The small molecule below binds the protein below.
Small molecule (SMILES): O=P(O)(O)OC[C@@H](O)CO

Binding-site contacts:
Ligand atom C3 contacts residue ASN145 of chain 1.A at 4.0 Å.
Ligand atom O2P contacts residue THR89 of chain 1.A at 2.6 Å (h-bond).
Ligand atom O2P contacts residue HIS271 of chain 1.A at 3.2 Å (h-bond).
Ligand atom O2 contacts residue HIS139 of chain 1.A at 2.7 Å (h-bond).
Ligand atom C2 contacts residue HIS139 of chain 1.A at 4.1 Å.
Ligand atom O2P contacts residue MN1 of chain 1.C at 2.3 Å.
Ligand atom O4P contacts residue HIS209 of chain 1.A at 2.9 Å (h-bond).
Ligand atom C1 contacts residue HIS209 of chain 1.A at 3.4 Å.
Ligand atom O2P contacts residue HIS209 of chain 1.A at 3.5 Å (h-bond).
Ligand atom O2 contacts residue ARG148 of chain 1.A at 3.4 Å (salt-bridge).
Ligand atom O3P contacts residue MN1 of chain 1.C at 4.1 Å.
Ligand atom C3 contacts residue MET206 of chain 1.A at 3.9 Å (hydrophobic).
Ligand atom O3 contacts residue ILE204 of chain 1.A at 4.2 Å.
Ligand atom O3 contacts residue HIS139 of chain 1.A at 3.5 Å.
Ligand atom O2P contacts residue GLY87 of chain 1.A at 3.8 Å.
Ligand atom C1 contacts residue THR89 of chain 1.A at 3.7 Å.
Ligand atom O1P contacts residue THR89 of chain 1.A at 2.6 Å (h-bond).
Ligand atom C3 contacts residue HIS139 of chain 1.A at 3.4 Å.
Ligand atom O1P contacts residue HIS209 of chain 1.A at 4.0 Å.
Ligand atom O3 contacts residue THR89 of chain 1.A at 3.7 Å.
Ligand atom O2 contacts residue ASN145 of chain 1.A at 3.0 Å (h-bond).
Ligand atom O2 contacts residue ALA141 of chain 1.A at 4.0 Å.
Ligand atom O1P contacts residue PHE146 of chain 1.A at 3.8 Å.
Ligand atom O3 contacts residue ARG148 of chain 1.A at 2.9 Å (salt-bridge).
Ligand atom P contacts residue GLY88 of chain 1.A at 4.2 Å.
Ligand atom P contacts residue THR89 of chain 1.A at 2.8 Å.
Ligand atom C2 contacts residue PHE146 of chain 1.A at 3.9 Å (hydrophobic).
Ligand atom O3P contacts residue THR89 of chain 1.A at 3.0 Å (h-bond).
Ligand atom O3P contacts residue GLY87 of chain 1.A at 3.5 Å.
Ligand atom P contacts residue MN1 of chain 1.C at 3.5 Å.
Ligand atom P contacts residue HIS209 of chain 1.A at 3.6 Å.
Ligand atom C1 contacts residue PHE146 of chain 1.A at 4.2 Å (hydrophobic).
Ligand atom C1 contacts residue GLU47 of chain 1.A at 4.2 Å.
Ligand atom C2 contacts residue ARG148 of chain 1.A at 3.9 Å.
Ligand atom O2P contacts residue GLU47 of chain 1.A at 3.3 Å (salt-bridge).
Ligand atom O1P contacts residue MN1 of chain 1.C at 4.0 Å.
Ligand atom O3P contacts residue GLY88 of chain 1.A at 2.9 Å (h-bond).
Ligand atom P contacts residue GLY87 of chain 1.A at 4.1 Å.
Ligand atom C3 contacts residue ARG148 of chain 1.A at 4.2 Å.
Ligand atom O1P contacts residue GLU47 of chain 1.A at 4.1 Å.

Sequence of chain 1.A:
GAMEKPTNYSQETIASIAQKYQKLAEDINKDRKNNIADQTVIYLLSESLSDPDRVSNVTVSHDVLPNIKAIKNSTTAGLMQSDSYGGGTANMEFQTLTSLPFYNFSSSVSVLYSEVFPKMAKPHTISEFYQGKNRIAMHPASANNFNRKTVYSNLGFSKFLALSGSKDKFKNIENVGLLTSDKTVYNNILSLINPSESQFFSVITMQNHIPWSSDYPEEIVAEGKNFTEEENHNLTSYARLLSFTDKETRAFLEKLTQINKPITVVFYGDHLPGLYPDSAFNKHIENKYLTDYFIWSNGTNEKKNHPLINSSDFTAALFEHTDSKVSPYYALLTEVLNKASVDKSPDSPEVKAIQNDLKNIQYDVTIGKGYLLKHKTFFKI